Binding-site contacts:
Ligand atom N6 contacts residue SER431 of chain 1.SA at 3.3 Å.
Ligand atom C4 contacts residue PRO217 of chain 1.SA at 3.8 Å (hydrophobic).
Ligand atom C6 contacts residue SER431 of chain 1.SA at 3.8 Å.
Ligand atom N7 contacts residue ASN408 of chain 1.SA at 3.5 Å (h-bond).
Ligand atom N6 contacts residue GLY436 of chain 1.SA at 3.8 Å.
Ligand atom N6 contacts residue PRO432 of chain 1.SA at 4.0 Å.
Ligand atom N9 contacts residue PRO217 of chain 1.SA at 4.2 Å.
Ligand atom C8 contacts residue ASP425 of chain 1.QA at 4.1 Å.
Ligand atom N6 contacts residue GLY438 of chain 1.SA at 4.2 Å.
Ligand atom C2' contacts residue PRO430 of chain 1.SA at 3.5 Å (hydrophobic).
Ligand atom C6 contacts residue PRO430 of chain 1.SA at 3.7 Å (hydrophobic).
Ligand atom O2P contacts residue HIS427 of chain 1.QA at 3.1 Å.
Ligand atom C2 contacts residue GLY438 of chain 1.SA at 3.9 Å.
Ligand atom C4' contacts residue HIS429 of chain 1.SA at 3.9 Å.
Ligand atom C6 contacts residue PRO217 of chain 1.SA at 4.0 Å (hydrophobic).
Ligand atom C5 contacts residue PRO217 of chain 1.SA at 3.8 Å (hydrophobic).
Ligand atom C3' contacts residue HIS429 of chain 1.SA at 3.7 Å.
Ligand atom N1 contacts residue GLY438 of chain 1.SA at 3.7 Å.
Ligand atom O4' contacts residue ASN426 of chain 1.QA at 4.0 Å.
Ligand atom N7 contacts residue ASN426 of chain 1.QA at 3.5 Å (h-bond).
Ligand atom C2' contacts residue HIS429 of chain 1.SA at 3.7 Å.
Ligand atom C5' contacts residue HIS429 of chain 1.SA at 3.1 Å.
Ligand atom N1 contacts residue PRO217 of chain 1.SA at 4.1 Å.
Ligand atom O4' contacts residue HIS429 of chain 1.SA at 4.0 Å.
Ligand atom N6 contacts residue PRO430 of chain 1.SA at 4.1 Å.
Ligand atom N9 contacts residue ASN426 of chain 1.QA at 4.1 Å.
Ligand atom N1 contacts residue PRO430 of chain 1.SA at 3.5 Å (h-bond).
Ligand atom N7 contacts residue SER431 of chain 1.SA at 3.8 Å.
Ligand atom C2 contacts residue PRO430 of chain 1.SA at 3.8 Å (hydrophobic).
Ligand atom O5' contacts residue HIS429 of chain 1.SA at 4.2 Å.
Ligand atom C5' contacts residue HIS427 of chain 1.QA at 4.0 Å.
Ligand atom O2P contacts residue ASN426 of chain 1.QA at 3.3 Å.
Ligand atom C5 contacts residue SER431 of chain 1.SA at 4.0 Å.
Ligand atom N3 contacts residue PRO217 of chain 1.SA at 3.9 Å.
Ligand atom P contacts residue ASP425 of chain 1.QA at 3.7 Å.
Ligand atom N6 contacts residue ASN408 of chain 1.SA at 3.9 Å.
Ligand atom C2 contacts residue PRO217 of chain 1.SA at 3.8 Å (hydrophobic).
Ligand atom O2P contacts residue ASP425 of chain 1.QA at 3.2 Å (salt-bridge).
Ligand atom C8 contacts residue ASN426 of chain 1.QA at 3.0 Å.
Ligand atom N3 contacts residue PRO430 of chain 1.SA at 4.1 Å.

Sequence of chain 1.QA:
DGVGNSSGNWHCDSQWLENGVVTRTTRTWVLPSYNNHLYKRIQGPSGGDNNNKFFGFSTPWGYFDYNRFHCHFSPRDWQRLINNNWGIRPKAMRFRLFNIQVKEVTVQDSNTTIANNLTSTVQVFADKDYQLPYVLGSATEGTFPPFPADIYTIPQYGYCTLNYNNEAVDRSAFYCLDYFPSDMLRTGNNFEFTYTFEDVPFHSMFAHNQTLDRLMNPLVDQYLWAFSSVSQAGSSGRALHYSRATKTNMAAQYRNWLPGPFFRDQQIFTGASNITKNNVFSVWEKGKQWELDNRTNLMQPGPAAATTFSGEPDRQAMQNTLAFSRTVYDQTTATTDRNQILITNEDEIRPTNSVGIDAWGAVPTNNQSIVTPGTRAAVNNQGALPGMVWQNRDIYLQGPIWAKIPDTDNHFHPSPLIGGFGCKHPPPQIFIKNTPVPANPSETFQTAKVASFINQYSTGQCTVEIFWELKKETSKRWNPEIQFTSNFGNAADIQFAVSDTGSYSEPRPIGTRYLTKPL

Sequence of chain 1.SA:
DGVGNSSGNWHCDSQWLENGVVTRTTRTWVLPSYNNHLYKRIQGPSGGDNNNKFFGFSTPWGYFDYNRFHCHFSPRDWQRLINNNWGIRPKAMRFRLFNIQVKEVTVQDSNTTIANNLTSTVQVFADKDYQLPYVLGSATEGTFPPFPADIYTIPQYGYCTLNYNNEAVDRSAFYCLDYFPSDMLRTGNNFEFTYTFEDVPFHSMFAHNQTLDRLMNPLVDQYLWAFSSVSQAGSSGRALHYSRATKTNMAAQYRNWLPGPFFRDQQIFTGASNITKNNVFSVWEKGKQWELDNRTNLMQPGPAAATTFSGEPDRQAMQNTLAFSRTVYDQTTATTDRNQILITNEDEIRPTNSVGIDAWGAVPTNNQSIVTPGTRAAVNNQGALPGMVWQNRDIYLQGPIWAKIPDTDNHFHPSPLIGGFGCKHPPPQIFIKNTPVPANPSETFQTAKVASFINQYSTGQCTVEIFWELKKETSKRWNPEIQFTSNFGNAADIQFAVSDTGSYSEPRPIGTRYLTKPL

A small-molecule ligand and the protein it binds are described below.
Small molecule (SMILES): Nc1ncnc2c1ncn2[C@H]1C[C@H](O)[C@@H](COP(=O)(O)O)O1